This small molecule binds to this protein.
Small molecule (SMILES): NCCCNCCCN

Sequence of chain 1.B:
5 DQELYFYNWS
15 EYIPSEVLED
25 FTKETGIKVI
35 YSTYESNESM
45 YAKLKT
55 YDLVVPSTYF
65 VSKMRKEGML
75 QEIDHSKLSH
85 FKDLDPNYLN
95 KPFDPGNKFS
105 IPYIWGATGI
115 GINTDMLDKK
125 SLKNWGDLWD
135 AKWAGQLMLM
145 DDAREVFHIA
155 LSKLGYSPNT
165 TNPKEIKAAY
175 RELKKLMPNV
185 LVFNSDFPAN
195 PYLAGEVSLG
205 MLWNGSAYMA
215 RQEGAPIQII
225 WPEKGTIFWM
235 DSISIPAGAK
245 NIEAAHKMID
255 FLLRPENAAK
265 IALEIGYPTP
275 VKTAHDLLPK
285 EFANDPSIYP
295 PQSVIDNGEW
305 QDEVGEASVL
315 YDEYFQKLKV

Binding-site contacts:
Ligand atom C1 contacts residue TYR16 of chain 1.B at 3.6 Å (hydrophobic).
Ligand atom C3 contacts residue ASP235 of chain 1.B at 3.4 Å.
Ligand atom N3 contacts residue ASP146 of chain 1.B at 2.9 Å (salt-bridge).
Ligand atom C1 contacts residue GLU15 of chain 1.B at 3.4 Å.
Ligand atom N2 contacts residue TYR16 of chain 1.B at 3.9 Å.
Ligand atom N1 contacts residue TRP207 of chain 1.B at 3.6 Å.
Ligand atom C6 contacts residue TRP233 of chain 1.B at 3.6 Å (hydrophobic).
Ligand atom C6 contacts residue GLU149 of chain 1.B at 3.4 Å.
Ligand atom C2 contacts residue ASP235 of chain 1.B at 3.9 Å.
Ligand atom C1 contacts residue TRP207 of chain 1.B at 3.5 Å (hydrophobic).
Ligand atom C2 contacts residue TYR16 of chain 1.B at 3.4 Å (hydrophobic).
Ligand atom N1 contacts residue GLU15 of chain 1.B at 2.8 Å (salt-bridge).
Ligand atom N3 contacts residue TYR63 of chain 1.B at 3.0 Å (h-bond).
Ligand atom C5 contacts residue TRP233 of chain 1.B at 4.0 Å (hydrophobic).
Ligand atom C4 contacts residue TRP233 of chain 1.B at 3.6 Å (hydrophobic).
Ligand atom C5 contacts residue TRP13 of chain 1.B at 3.7 Å (hydrophobic).
Ligand atom N1 contacts residue SER14 of chain 1.B at 2.9 Å (h-bond).
Ligand atom C3 contacts residue TRP13 of chain 1.B at 3.9 Å (hydrophobic).
Ligand atom C4 contacts residue ASP235 of chain 1.B at 3.2 Å.
Ligand atom C5 contacts residue GLU149 of chain 1.B at 3.5 Å.
Ligand atom C6 contacts residue GLN305 of chain 1.B at 3.2 Å.
Ligand atom N1 contacts residue TYR16 of chain 1.B at 3.8 Å.
Ligand atom N3 contacts residue GLU149 of chain 1.B at 2.8 Å (salt-bridge).
Ligand atom C5 contacts residue ASP146 of chain 1.B at 4.0 Å.
Ligand atom C6 contacts residue ASP146 of chain 1.B at 3.9 Å.
Ligand atom C3 contacts residue TYR16 of chain 1.B at 3.4 Å (hydrophobic).
Ligand atom C1 contacts residue TYR271 of chain 1.B at 3.5 Å (hydrophobic).
Ligand atom N3 contacts residue GLN305 of chain 1.B at 2.8 Å (h-bond).
Ligand atom N2 contacts residue ASP235 of chain 1.B at 2.7 Å (salt-bridge).
Ligand atom C3 contacts residue TRP207 of chain 1.B at 3.8 Å (hydrophobic).
Ligand atom C2 contacts residue TRP13 of chain 1.B at 3.4 Å (hydrophobic).
Ligand atom C4 contacts residue TRP13 of chain 1.B at 3.6 Å (hydrophobic).
Ligand atom N2 contacts residue TRP13 of chain 1.B at 3.3 Å.
Ligand atom C2 contacts residue TRP207 of chain 1.B at 3.7 Å (hydrophobic).
Ligand atom C3 contacts residue TRP233 of chain 1.B at 3.5 Å (hydrophobic).
Ligand atom C6 contacts residue TYR63 of chain 1.B at 3.4 Å (hydrophobic).
Ligand atom N1 contacts residue TYR271 of chain 1.B at 4.0 Å.
Ligand atom C4 contacts residue SER61 of chain 1.B at 3.4 Å.
Ligand atom C5 contacts residue SER61 of chain 1.B at 4.0 Å.
Ligand atom C6 contacts residue SER61 of chain 1.B at 3.7 Å.